Sequence of chain 1.D:
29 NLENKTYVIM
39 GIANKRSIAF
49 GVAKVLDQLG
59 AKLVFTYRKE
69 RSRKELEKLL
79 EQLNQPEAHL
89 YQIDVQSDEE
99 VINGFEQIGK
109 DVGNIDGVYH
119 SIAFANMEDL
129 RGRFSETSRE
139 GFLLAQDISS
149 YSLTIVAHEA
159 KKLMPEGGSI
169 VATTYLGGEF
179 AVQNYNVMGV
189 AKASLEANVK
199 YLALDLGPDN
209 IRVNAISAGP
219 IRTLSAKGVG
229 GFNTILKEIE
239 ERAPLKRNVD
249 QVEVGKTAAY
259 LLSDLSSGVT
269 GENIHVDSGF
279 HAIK

A small-molecule ligand and the protein it binds are described below.
Small molecule (SMILES): CCCCCc1ccc(Oc2ccccc2)c(O)c1

Binding-site contacts:
Ligand atom C9 contacts residue NAP1 of chain 1.R at 3.9 Å.
Ligand atom C15 contacts residue VAL227 of chain 1.D at 3.8 Å (hydrophobic).
Ligand atom C1 contacts residue TYR173 of chain 1.D at 3.9 Å (hydrophobic).
Ligand atom C15 contacts residue PHE230 of chain 1.D at 3.7 Å (hydrophobic).
Ligand atom C12 contacts residue VAL227 of chain 1.D at 3.8 Å (hydrophobic).
Ligand atom O17 contacts residue LYS190 of chain 1.D at 3.8 Å.
Ligand atom C17 contacts residue VAL227 of chain 1.D at 3.7 Å (hydrophobic).
Ligand atom C1 contacts residue TYR183 of chain 1.D at 3.2 Å (hydrophobic).
Ligand atom C18 contacts residue VAL227 of chain 1.D at 3.8 Å (hydrophobic).
Ligand atom C2 contacts residue NAP1 of chain 1.R at 3.5 Å.
Ligand atom C3 contacts residue NAP1 of chain 1.R at 3.2 Å.
Ligand atom C16 contacts residue PHE230 of chain 1.D at 3.9 Å (hydrophobic).
Ligand atom C6 contacts residue TYR183 of chain 1.D at 3.3 Å (hydrophobic).
Ligand atom C17 contacts residue ILE233 of chain 1.D at 4.0 Å (hydrophobic).
Ligand atom C16 contacts residue TYR173 of chain 1.D at 3.6 Å (hydrophobic).
Ligand atom C4 contacts residue ALA224 of chain 1.D at 3.7 Å (hydrophobic).
Ligand atom O17 contacts residue TYR183 of chain 1.D at 2.5 Å (h-bond).
Ligand atom C10 contacts residue ALA121 of chain 1.D at 3.4 Å (hydrophobic).
Ligand atom C5 contacts residue NAP1 of chain 1.R at 3.3 Å.
Ligand atom C14 contacts residue TYR173 of chain 1.D at 4.0 Å (hydrophobic).
Ligand atom C4 contacts residue NAP1 of chain 1.R at 3.4 Å.
Ligand atom C8 contacts residue NAP1 of chain 1.R at 3.7 Å.
Ligand atom C13 contacts residue VAL227 of chain 1.D at 3.6 Å (hydrophobic).
Ligand atom C3 contacts residue ALA224 of chain 1.D at 3.8 Å (hydrophobic).
Ligand atom C9 contacts residue SER223 of chain 1.D at 3.3 Å.
Ligand atom C9 contacts residue ALA121 of chain 1.D at 3.8 Å (hydrophobic).
Ligand atom C10 contacts residue SER223 of chain 1.D at 3.7 Å.
Ligand atom O17 contacts residue NAP1 of chain 1.R at 2.5 Å (h-bond).
Ligand atom C14 contacts residue NAP1 of chain 1.R at 3.5 Å.
Ligand atom O7 contacts residue SER223 of chain 1.D at 3.8 Å.
Ligand atom C1 contacts residue NAP1 of chain 1.R at 3.5 Å.
Ligand atom C10 contacts residue PHE122 of chain 1.D at 3.8 Å (hydrophobic).
Ligand atom C11 contacts residue ALA123 of chain 1.D at 3.8 Å (hydrophobic).
Ligand atom C12 contacts residue LEU128 of chain 1.D at 3.8 Å (hydrophobic).
Ligand atom C12 contacts residue MET186 of chain 1.D at 3.9 Å (hydrophobic).
Ligand atom C11 contacts residue MET186 of chain 1.D at 3.6 Å (hydrophobic).
Ligand atom C6 contacts residue NAP1 of chain 1.R at 3.4 Å.
Ligand atom C8 contacts residue SER223 of chain 1.D at 3.6 Å.
Ligand atom O7 contacts residue NAP1 of chain 1.R at 3.1 Å.
Ligand atom C18 contacts residue TYR183 of chain 1.D at 3.9 Å (hydrophobic).